Binding-site contacts:
Ligand atom C7 contacts residue ASN736 of chain 1.B at 3.6 Å.
Ligand atom O7 contacts residue ASN736 of chain 1.B at 4.0 Å.
Ligand atom O7 contacts residue GLN1090 of chain 1.B at 4.3 Å.
Ligand atom C4 contacts residue ASN736 of chain 1.B at 4.2 Å.
Ligand atom O4 contacts residue LEU941 of chain 1.B at 4.4 Å.
Ligand atom C5 contacts residue ASN736 of chain 1.B at 3.7 Å.
Ligand atom C2 contacts residue ASN736 of chain 1.B at 2.4 Å.
Ligand atom O5 contacts residue ASN736 of chain 1.B at 2.4 Å (h-bond).
Ligand atom C6 contacts residue GLN945 of chain 1.B at 4.2 Å.
Ligand atom N2 contacts residue ASN736 of chain 1.B at 2.8 Å (h-bond).
Ligand atom C3 contacts residue ASN736 of chain 1.B at 3.7 Å.
Ligand atom C5 contacts residue LEU941 of chain 1.B at 4.2 Å (hydrophobic).
Ligand atom C1 contacts residue ASN736 of chain 1.B at 1.4 Å.

This small molecule binds to this protein.
Small molecule (SMILES): CC(=O)N[C@H]1[C@H](O[C@H]2[C@H](O)[C@@H](NC(C)=O)CO[C@@H]2CO)O[C@H](CO)[C@@H](O)[C@@H]1O

Sequence of chain 1.B:
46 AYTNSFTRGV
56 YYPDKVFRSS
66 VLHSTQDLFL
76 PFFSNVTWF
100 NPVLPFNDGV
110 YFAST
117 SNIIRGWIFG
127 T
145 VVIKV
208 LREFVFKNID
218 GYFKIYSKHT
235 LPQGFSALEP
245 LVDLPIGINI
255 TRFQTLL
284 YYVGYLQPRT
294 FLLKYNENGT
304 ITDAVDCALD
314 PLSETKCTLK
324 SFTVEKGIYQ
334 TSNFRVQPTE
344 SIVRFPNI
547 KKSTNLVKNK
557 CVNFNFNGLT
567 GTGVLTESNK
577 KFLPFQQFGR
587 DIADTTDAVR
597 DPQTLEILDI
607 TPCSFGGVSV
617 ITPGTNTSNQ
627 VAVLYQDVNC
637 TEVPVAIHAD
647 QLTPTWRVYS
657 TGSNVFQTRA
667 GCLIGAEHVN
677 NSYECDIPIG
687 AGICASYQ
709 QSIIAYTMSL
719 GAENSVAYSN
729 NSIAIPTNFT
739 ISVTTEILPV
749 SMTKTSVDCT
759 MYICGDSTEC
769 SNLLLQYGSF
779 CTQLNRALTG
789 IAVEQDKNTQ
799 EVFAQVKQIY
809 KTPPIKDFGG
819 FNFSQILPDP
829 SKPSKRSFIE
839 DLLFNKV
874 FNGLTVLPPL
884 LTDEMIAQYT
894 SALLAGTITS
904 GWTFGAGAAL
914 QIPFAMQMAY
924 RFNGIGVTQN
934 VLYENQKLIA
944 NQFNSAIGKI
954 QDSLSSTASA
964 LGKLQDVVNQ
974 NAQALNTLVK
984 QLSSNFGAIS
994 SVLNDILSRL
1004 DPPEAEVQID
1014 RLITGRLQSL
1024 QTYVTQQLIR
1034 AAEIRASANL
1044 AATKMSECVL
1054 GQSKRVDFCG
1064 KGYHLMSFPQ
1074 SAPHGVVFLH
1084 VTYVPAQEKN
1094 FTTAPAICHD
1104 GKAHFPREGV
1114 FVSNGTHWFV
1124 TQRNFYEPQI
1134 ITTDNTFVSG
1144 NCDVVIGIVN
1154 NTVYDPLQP